This protein binds this small molecule.
Small molecule (SMILES): CC(C)(F)CN1[C@@H]2CCC[C@@]1(c1c(F)cc(/C=C/C(=O)O)cc1F)c1[nH]c3ccccc3c1C2

Sequence of chain 1.B:
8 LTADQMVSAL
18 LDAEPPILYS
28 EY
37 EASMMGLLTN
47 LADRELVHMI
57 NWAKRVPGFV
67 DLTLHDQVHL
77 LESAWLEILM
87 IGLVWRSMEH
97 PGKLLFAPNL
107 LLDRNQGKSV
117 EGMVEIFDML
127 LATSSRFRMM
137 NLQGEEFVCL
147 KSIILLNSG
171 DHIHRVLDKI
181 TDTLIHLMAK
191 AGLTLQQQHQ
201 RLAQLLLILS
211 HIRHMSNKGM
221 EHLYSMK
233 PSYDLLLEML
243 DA

Binding-site contacts:
Ligand atom C17 contacts residue ARG92 of chain 1.B at 3.7 Å.
Ligand atom C16 contacts residue LEU85 of chain 1.B at 3.9 Å (hydrophobic).
Ligand atom C1 contacts residue GLY219 of chain 1.B at 3.3 Å.
Ligand atom C24 contacts residue THR45 of chain 1.B at 3.3 Å.
Ligand atom C18 contacts residue LEU44 of chain 1.B at 3.9 Å (hydrophobic).
Ligand atom C9 contacts residue LEU44 of chain 1.B at 3.9 Å (hydrophobic).
Ligand atom C19 contacts residue LEU44 of chain 1.B at 4.0 Å (hydrophobic).
Ligand atom C1 contacts residue HIS222 of chain 1.B at 4.0 Å.
Ligand atom C18 contacts residue ALA48 of chain 1.B at 3.8 Å (hydrophobic).
Ligand atom C29 contacts residue LEU223 of chain 1.B at 4.0 Å (hydrophobic).
Ligand atom C10 contacts residue LEU44 of chain 1.B at 3.8 Å (hydrophobic).
Ligand atom C31 contacts residue THR45 of chain 1.B at 3.7 Å.
Ligand atom F28 contacts residue LEU85 of chain 1.B at 3.8 Å.
Ligand atom F28 contacts residue LEU82 of chain 1.B at 3.7 Å.
Ligand atom C3 contacts residue LEU223 of chain 1.B at 3.8 Å (hydrophobic).
Ligand atom C9 contacts residue PHE102 of chain 1.B at 3.4 Å (hydrophobic).
Ligand atom C30 contacts residue THR45 of chain 1.B at 3.4 Å.
Ligand atom C14 contacts residue PHE102 of chain 1.B at 3.8 Å (hydrophobic).
Ligand atom N20 contacts residue ALA48 of chain 1.B at 3.8 Å.
Ligand atom C26 contacts residue ALA48 of chain 1.B at 3.7 Å (hydrophobic).
Ligand atom C18 contacts residue LEU47 of chain 1.B at 4.0 Å (hydrophobic).
Ligand atom C25 contacts residue LEU223 of chain 1.B at 4.0 Å (hydrophobic).
Ligand atom F28 contacts residue ALA48 of chain 1.B at 3.9 Å.
Ligand atom C3 contacts residue LEU82 of chain 1.B at 3.8 Å (hydrophobic).
Ligand atom C1 contacts residue MET119 of chain 1.B at 3.8 Å (hydrophobic).
Ligand atom C15 contacts residue LEU85 of chain 1.B at 3.9 Å (hydrophobic).
Ligand atom C17 contacts residue GLU51 of chain 1.B at 3.4 Å.
Ligand atom N20 contacts residue LEU44 of chain 1.B at 3.3 Å (h-bond).
Ligand atom C4 contacts residue MET119 of chain 1.B at 3.5 Å (hydrophobic).
Ligand atom C27 contacts residue ALA48 of chain 1.B at 3.9 Å (hydrophobic).
Ligand atom F35 contacts residue LEU82 of chain 1.B at 4.0 Å.
Ligand atom C16 contacts residue ARG92 of chain 1.B at 3.5 Å.
Ligand atom F35 contacts residue GLY219 of chain 1.B at 3.4 Å.
Ligand atom O33 contacts residue PRO233 of chain 1.B at 3.9 Å.
Ligand atom C15 contacts residue LEU89 of chain 1.B at 4.0 Å (hydrophobic).
Ligand atom O32 contacts residue THR45 of chain 1.B at 3.8 Å.
Ligand atom F34 contacts residue MET41 of chain 1.B at 3.3 Å.
Ligand atom F35 contacts residue MET86 of chain 1.B at 3.6 Å.
Ligand atom C13 contacts residue PHE102 of chain 1.B at 3.9 Å (hydrophobic).
Ligand atom F34 contacts residue LEU44 of chain 1.B at 4.0 Å.